Sequence of chain 1.C:
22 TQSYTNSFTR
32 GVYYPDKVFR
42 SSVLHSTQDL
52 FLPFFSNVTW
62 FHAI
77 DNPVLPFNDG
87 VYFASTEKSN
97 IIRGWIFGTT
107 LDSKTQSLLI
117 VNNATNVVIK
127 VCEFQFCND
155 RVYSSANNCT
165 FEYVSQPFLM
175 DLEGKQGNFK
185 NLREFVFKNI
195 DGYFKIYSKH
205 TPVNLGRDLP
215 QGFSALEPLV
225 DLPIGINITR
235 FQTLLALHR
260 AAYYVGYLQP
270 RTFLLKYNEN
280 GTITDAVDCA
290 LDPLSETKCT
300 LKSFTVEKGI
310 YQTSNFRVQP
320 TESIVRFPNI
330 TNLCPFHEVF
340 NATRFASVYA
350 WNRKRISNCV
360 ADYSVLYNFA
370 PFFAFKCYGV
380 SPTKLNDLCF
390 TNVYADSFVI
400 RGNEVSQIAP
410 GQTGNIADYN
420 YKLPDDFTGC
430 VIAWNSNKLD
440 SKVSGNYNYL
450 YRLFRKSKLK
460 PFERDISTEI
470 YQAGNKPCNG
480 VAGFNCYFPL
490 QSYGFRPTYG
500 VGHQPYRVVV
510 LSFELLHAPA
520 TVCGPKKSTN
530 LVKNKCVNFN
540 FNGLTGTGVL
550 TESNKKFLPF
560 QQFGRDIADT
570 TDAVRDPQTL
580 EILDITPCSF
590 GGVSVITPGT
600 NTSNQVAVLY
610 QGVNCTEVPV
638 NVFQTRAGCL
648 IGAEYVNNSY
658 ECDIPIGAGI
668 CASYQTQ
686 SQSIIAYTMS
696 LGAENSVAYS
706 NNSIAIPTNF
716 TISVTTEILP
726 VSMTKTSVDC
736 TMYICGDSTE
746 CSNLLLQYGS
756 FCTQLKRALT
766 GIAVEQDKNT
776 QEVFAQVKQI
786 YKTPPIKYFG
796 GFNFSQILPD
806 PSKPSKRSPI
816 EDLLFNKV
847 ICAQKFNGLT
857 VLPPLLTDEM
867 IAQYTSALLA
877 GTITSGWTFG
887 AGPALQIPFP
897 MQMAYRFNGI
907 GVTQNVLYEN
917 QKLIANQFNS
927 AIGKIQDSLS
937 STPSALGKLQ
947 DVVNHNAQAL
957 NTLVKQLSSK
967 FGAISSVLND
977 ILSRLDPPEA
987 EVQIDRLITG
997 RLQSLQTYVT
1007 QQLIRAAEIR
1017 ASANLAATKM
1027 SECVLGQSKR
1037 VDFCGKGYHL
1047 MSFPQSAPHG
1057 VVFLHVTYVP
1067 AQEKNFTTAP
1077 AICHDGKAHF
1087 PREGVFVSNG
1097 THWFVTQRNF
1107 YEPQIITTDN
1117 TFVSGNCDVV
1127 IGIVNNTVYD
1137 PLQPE

Binding-site contacts:
Ligand atom O5 contacts residue ASN1071 of chain 1.C at 2.4 Å (h-bond).
Ligand atom C1 contacts residue ASN1071 of chain 1.C at 1.4 Å.
Ligand atom C2 contacts residue ASN1071 of chain 1.C at 2.4 Å.
Ligand atom O7 contacts residue GLU1069 of chain 1.C at 4.4 Å.
Ligand atom O7 contacts residue LYS1070 of chain 1.C at 3.9 Å.
Ligand atom C5 contacts residue ASN1071 of chain 1.C at 3.7 Å.
Ligand atom N2 contacts residue ASN1071 of chain 1.C at 2.8 Å (h-bond).
Ligand atom C7 contacts residue ASN1071 of chain 1.C at 3.3 Å.
Ligand atom C4 contacts residue ASN1071 of chain 1.C at 4.2 Å.
Ligand atom C3 contacts residue ASN1071 of chain 1.C at 3.8 Å.
Ligand atom O7 contacts residue ASN1071 of chain 1.C at 3.8 Å.
Ligand atom C8 contacts residue ASN1071 of chain 1.C at 3.4 Å.

A protein and the small-molecule ligand that binds it are described below.
Small molecule (SMILES): CC(=O)N[C@@H]1[C@@H](O)[C@H](O)[C@@H](CO)O[C@H]1O